Binding-site contacts:
Ligand atom O5 contacts residue GLN1068 of chain 1.C at 4.1 Å.
Ligand atom C8 contacts residue LEU919 of chain 1.C at 4.3 Å (hydrophobic).
Ligand atom C5 contacts residue LEU919 of chain 1.C at 4.3 Å (hydrophobic).
Ligand atom C3 contacts residue LEU919 of chain 1.C at 4.2 Å (hydrophobic).
Ligand atom C5 contacts residue GLN923 of chain 1.C at 4.5 Å.
Ligand atom C2 contacts residue ASN714 of chain 1.C at 2.5 Å.
Ligand atom O6 contacts residue GLN923 of chain 1.C at 3.4 Å (h-bond).
Ligand atom C1 contacts residue GLN1068 of chain 1.C at 4.2 Å.
Ligand atom C1 contacts residue ASN714 of chain 1.C at 1.4 Å.
Ligand atom C6 contacts residue GLN923 of chain 1.C at 4.2 Å.
Ligand atom N2 contacts residue ASN714 of chain 1.C at 2.9 Å (h-bond).
Ligand atom O7 contacts residue ASN714 of chain 1.C at 4.3 Å.
Ligand atom C4 contacts residue ASN714 of chain 1.C at 4.2 Å.
Ligand atom O5 contacts residue ASN714 of chain 1.C at 2.4 Å (h-bond).
Ligand atom O4 contacts residue LEU919 of chain 1.C at 3.7 Å.
Ligand atom C2 contacts residue GLN1068 of chain 1.C at 4.5 Å.
Ligand atom C3 contacts residue ASN714 of chain 1.C at 3.8 Å.
Ligand atom N2 contacts residue LEU919 of chain 1.C at 4.5 Å.
Ligand atom C7 contacts residue LEU919 of chain 1.C at 3.8 Å (hydrophobic).
Ligand atom O7 contacts residue LEU919 of chain 1.C at 3.4 Å.
Ligand atom O6 contacts residue PHE715 of chain 1.C at 4.5 Å.
Ligand atom C7 contacts residue ASN714 of chain 1.C at 3.8 Å.
Ligand atom C4 contacts residue LEU919 of chain 1.C at 4.5 Å (hydrophobic).
Ligand atom C5 contacts residue ASN714 of chain 1.C at 3.7 Å.

This protein binds this small molecule.
Small molecule (SMILES): CC(=O)N[C@H]1[C@H](O[C@H]2[C@H](O)[C@@H](NC(C)=O)CO[C@@H]2CO)O[C@H](CO)[C@@H](O)[C@@H]1O

Sequence of chain 1.C:
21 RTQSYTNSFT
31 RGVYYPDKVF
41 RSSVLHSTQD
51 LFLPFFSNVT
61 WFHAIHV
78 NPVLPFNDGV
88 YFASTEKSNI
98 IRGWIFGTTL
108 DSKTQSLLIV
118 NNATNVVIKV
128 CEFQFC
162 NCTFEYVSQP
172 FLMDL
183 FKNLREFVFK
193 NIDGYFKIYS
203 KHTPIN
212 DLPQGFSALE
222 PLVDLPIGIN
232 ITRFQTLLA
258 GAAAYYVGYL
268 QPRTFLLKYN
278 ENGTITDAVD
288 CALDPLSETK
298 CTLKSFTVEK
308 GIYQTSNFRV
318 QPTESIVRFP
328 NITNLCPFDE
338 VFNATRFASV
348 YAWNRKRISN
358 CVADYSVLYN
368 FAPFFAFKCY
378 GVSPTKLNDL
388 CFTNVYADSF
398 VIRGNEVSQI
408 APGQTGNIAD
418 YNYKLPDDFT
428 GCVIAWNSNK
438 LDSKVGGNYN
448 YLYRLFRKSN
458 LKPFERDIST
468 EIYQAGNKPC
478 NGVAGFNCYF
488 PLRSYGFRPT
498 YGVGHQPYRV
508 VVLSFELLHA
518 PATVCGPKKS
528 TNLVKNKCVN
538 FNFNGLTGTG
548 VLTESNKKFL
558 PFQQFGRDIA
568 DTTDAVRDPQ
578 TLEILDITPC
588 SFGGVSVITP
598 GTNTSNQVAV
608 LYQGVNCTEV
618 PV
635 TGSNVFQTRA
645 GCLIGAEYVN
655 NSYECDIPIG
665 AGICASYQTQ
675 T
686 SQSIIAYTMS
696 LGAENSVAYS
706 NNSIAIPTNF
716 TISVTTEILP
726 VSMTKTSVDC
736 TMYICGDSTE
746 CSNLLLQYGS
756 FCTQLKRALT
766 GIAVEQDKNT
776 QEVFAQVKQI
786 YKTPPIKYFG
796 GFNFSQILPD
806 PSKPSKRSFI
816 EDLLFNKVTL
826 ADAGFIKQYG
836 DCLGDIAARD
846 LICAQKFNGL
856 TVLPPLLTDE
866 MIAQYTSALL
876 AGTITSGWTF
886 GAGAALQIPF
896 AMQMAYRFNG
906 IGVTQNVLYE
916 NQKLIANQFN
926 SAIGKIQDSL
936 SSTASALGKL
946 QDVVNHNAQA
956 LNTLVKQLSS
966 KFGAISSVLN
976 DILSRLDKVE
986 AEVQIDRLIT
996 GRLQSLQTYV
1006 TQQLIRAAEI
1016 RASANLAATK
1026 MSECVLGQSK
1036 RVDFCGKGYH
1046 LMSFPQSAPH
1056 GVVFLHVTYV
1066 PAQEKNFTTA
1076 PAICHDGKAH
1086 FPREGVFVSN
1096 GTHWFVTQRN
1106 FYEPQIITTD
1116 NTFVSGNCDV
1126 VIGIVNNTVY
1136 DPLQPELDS